This small molecule binds to this protein.
Small molecule (SMILES): NCC(=O)O

Sequence of chain 1.A:
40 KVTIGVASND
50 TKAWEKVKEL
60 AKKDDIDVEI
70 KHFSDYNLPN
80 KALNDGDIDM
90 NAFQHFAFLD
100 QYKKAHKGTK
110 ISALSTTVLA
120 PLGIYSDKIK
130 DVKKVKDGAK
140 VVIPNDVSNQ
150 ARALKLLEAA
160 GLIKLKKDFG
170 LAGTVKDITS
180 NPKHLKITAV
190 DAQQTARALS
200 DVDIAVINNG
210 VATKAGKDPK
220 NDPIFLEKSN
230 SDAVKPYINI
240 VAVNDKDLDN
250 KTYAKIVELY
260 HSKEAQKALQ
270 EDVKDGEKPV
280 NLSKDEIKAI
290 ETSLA

Binding-site contacts:
Ligand atom CA contacts residue ASN238 of chain 1.A at 3.4 Å.
Ligand atom C contacts residue ASN208 of chain 1.A at 4.3 Å.
Ligand atom O contacts residue ALA119 of chain 1.A at 4.0 Å.
Ligand atom N contacts residue SER47 of chain 1.A at 3.3 Å (h-bond).
Ligand atom C contacts residue MET1 of chain 1.C at 1.3 Å (hydrophobic).
Ligand atom O contacts residue ASN208 of chain 1.A at 3.4 Å.
Ligand atom CA contacts residue GLY209 of chain 1.A at 4.2 Å.
Ligand atom O contacts residue MET1 of chain 1.C at 2.2 Å (h-bond).
Ligand atom N contacts residue ASN238 of chain 1.A at 4.3 Å.
Ligand atom N contacts residue ASP49 of chain 1.A at 3.7 Å.
Ligand atom O contacts residue ASN207 of chain 1.A at 4.3 Å.
Ligand atom N contacts residue GLY209 of chain 1.A at 3.8 Å.
Ligand atom C contacts residue ASN238 of chain 1.A at 3.6 Å.
Ligand atom CA contacts residue MET1 of chain 1.C at 2.4 Å (hydrophobic).
Ligand atom O contacts residue TYR75 of chain 1.A at 4.3 Å.
Ligand atom O contacts residue GLY209 of chain 1.A at 2.7 Å (h-bond).
Ligand atom N contacts residue MET1 of chain 1.C at 3.4 Å (h-bond).
Ligand atom CA contacts residue GLU276 of chain 1.A at 3.7 Å.
Ligand atom C contacts residue ALA119 of chain 1.A at 3.8 Å (hydrophobic).
Ligand atom N contacts residue GLU276 of chain 1.A at 3.8 Å.
Ligand atom C contacts residue GLY209 of chain 1.A at 3.7 Å.
Ligand atom CA contacts residue ALA119 of chain 1.A at 3.6 Å (hydrophobic).